Sequence of chain 2.A:
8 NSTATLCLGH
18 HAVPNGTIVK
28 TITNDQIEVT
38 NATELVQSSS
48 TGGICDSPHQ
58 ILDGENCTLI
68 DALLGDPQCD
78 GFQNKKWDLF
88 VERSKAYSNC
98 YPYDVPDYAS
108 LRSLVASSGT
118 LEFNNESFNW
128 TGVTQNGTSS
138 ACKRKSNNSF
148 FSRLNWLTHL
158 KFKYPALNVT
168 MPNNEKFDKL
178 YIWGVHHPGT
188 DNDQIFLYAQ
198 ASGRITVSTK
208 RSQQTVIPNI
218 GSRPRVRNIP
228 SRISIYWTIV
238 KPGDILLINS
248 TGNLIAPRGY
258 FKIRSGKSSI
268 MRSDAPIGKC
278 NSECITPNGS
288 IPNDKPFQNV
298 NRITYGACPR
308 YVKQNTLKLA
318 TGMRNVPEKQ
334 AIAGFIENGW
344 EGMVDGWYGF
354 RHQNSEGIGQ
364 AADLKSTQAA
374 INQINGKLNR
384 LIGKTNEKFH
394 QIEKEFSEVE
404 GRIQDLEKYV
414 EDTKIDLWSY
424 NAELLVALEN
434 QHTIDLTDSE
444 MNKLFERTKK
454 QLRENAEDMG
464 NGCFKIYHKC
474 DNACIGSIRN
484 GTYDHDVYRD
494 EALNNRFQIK

This small molecule binds to this protein.
Small molecule (SMILES): CC(=O)N[C@@H]1[C@@H](O)[C@H](O)[C@@H](CO)O[C@H]1O

Binding-site contacts:
Ligand atom C5 contacts residue ASN126 of chain 2.A at 3.6 Å.
Ligand atom O5 contacts residue THR128 of chain 2.A at 4.1 Å.
Ligand atom C1 contacts residue ASN126 of chain 2.A at 1.4 Å.
Ligand atom C7 contacts residue ASN126 of chain 2.A at 3.7 Å.
Ligand atom N2 contacts residue THR128 of chain 2.A at 3.8 Å.
Ligand atom O7 contacts residue ASN126 of chain 2.A at 4.0 Å.
Ligand atom C2 contacts residue ASN126 of chain 2.A at 2.4 Å.
Ligand atom C3 contacts residue ASN126 of chain 2.A at 3.7 Å.
Ligand atom C4 contacts residue ASN126 of chain 2.A at 4.1 Å.
Ligand atom C1 contacts residue THR128 of chain 2.A at 3.3 Å.
Ligand atom O5 contacts residue ASN126 of chain 2.A at 2.4 Å (h-bond).
Ligand atom C2 contacts residue THR128 of chain 2.A at 4.2 Å.
Ligand atom N2 contacts residue ASN126 of chain 2.A at 3.0 Å (h-bond).
Ligand atom C8 contacts residue ASN126 of chain 2.A at 4.5 Å.
Ligand atom C5 contacts residue THR128 of chain 2.A at 4.2 Å.